The small molecule below binds the protein below.
Small molecule (SMILES): CC1(C)CC([C@@H](Nc2ccc(-n3cnc(C(F)(F)F)c3)nc2)c2ccc(C(=O)NCCC(=O)O)cc2)C1

Binding-site contacts:
Ligand atom C27 contacts residue THR379 of chain 1.A at 3.3 Å.
Ligand atom C33 contacts residue LEU425 of chain 1.A at 3.7 Å (hydrophobic).
Ligand atom F02 contacts residue VAL356 of chain 1.A at 3.9 Å.
Ligand atom O06 contacts residue ASN430 of chain 1.A at 2.7 Å (h-bond).
Ligand atom N11 contacts residue VAL429 of chain 1.A at 3.5 Å.
Ligand atom C26 contacts residue LYS375 of chain 1.A at 3.3 Å.
Ligand atom N09 contacts residue PHE371 of chain 1.A at 3.7 Å.
Ligand atom C31 contacts residue LYS375 of chain 1.A at 3.1 Å.
Ligand atom C35 contacts residue LEU425 of chain 1.A at 3.9 Å (hydrophobic).
Ligand atom C24 contacts residue LYS375 of chain 1.A at 3.5 Å.
Ligand atom C22 contacts residue OLC1 of chain 1.D at 3.8 Å.
Ligand atom N08 contacts residue LYS375 of chain 1.A at 3.7 Å.
Ligand atom C23 contacts residue PHE371 of chain 1.A at 3.7 Å (hydrophobic).
Ligand atom F01 contacts residue VAL355 of chain 1.A at 3.3 Å.
Ligand atom O05 contacts residue LEU425 of chain 1.A at 3.1 Å (h-bond).
Ligand atom C28 contacts residue LYS375 of chain 1.A at 3.5 Å.
Ligand atom O06 contacts residue ARG372 of chain 1.A at 3.6 Å.
Ligand atom N11 contacts residue LEU425 of chain 1.A at 3.8 Å.
Ligand atom C35 contacts residue SER376 of chain 1.A at 3.9 Å.
Ligand atom O05 contacts residue SER376 of chain 1.A at 3.3 Å (h-bond).
Ligand atom O04 contacts residue LYS375 of chain 1.A at 2.5 Å (salt-bridge).
Ligand atom C26 contacts residue LEU425 of chain 1.A at 3.7 Å (hydrophobic).
Ligand atom N08 contacts residue THR379 of chain 1.A at 2.9 Å (h-bond).
Ligand atom N11 contacts residue SER376 of chain 1.A at 3.2 Å (h-bond).
Ligand atom C33 contacts residue LYS375 of chain 1.A at 3.6 Å.
Ligand atom C27 contacts residue LYS375 of chain 1.A at 3.4 Å.
Ligand atom F01 contacts residue PHE371 of chain 1.A at 3.9 Å.
Ligand atom C29 contacts residue MET421 of chain 1.A at 3.9 Å (hydrophobic).
Ligand atom C37 contacts residue ASN430 of chain 1.A at 3.5 Å.
Ligand atom C35 contacts residue VAL429 of chain 1.A at 3.6 Å (hydrophobic).
Ligand atom C37 contacts residue ARG372 of chain 1.A at 3.8 Å.
Ligand atom C32 contacts residue LYS375 of chain 1.A at 3.0 Å.
Ligand atom C20 contacts residue LYS375 of chain 1.A at 3.6 Å.
Ligand atom F03 contacts residue LEU378 of chain 1.A at 3.7 Å.
Ligand atom N10 contacts residue OLC1 of chain 1.D at 3.9 Å.
Ligand atom C36 contacts residue ARG372 of chain 1.A at 3.4 Å.
Ligand atom C20 contacts residue THR379 of chain 1.A at 3.5 Å.
Ligand atom C33 contacts residue SER376 of chain 1.A at 3.7 Å.
Ligand atom C34 contacts residue LYS375 of chain 1.A at 2.9 Å.
Ligand atom F01 contacts residue LEU359 of chain 1.A at 3.8 Å.

Sequence of chain 1.A:
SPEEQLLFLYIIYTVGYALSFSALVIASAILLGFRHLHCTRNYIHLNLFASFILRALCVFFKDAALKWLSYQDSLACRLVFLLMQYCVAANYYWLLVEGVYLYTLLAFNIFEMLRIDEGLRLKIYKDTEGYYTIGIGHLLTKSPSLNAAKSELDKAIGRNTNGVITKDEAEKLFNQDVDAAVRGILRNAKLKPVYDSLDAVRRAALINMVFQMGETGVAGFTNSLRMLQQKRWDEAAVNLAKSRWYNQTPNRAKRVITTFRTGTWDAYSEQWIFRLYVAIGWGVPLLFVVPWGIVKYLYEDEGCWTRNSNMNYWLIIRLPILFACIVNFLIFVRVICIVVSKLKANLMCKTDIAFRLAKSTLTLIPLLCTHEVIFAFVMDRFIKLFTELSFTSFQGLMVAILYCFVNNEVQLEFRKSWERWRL